The protein below binds the small molecule below.
Small molecule (SMILES): O=C1CC[C@@H](CCC(=O)N2CCC(COc3ccc(F)cc3Cl)CC2)N1

Sequence of chain 1.A:
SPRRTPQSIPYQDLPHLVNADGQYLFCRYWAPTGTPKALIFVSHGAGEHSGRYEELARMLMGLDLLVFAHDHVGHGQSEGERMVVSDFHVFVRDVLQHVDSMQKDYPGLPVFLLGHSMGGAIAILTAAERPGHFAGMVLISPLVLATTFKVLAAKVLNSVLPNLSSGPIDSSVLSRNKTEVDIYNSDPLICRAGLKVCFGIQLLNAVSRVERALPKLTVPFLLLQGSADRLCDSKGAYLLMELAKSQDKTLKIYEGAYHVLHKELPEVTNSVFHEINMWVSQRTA

Binding-site contacts:
Ligand atom CL26 contacts residue LEU165 of chain 1.A at 3.9 Å.
Ligand atom C19 contacts residue ALA68 of chain 1.A at 3.8 Å (hydrophobic).
Ligand atom N21 contacts residue SER139 of chain 1.A at 3.1 Å (h-bond).
Ligand atom C6 contacts residue LEU230 of chain 1.A at 3.8 Å (hydrophobic).
Ligand atom O23 contacts residue GLY67 of chain 1.A at 3.6 Å.
Ligand atom C17 contacts residue ILE196 of chain 1.A at 3.9 Å (hydrophobic).
Ligand atom C19 contacts residue SER139 of chain 1.A at 3.7 Å.
Ligand atom N21 contacts residue ALA68 of chain 1.A at 3.9 Å.
Ligand atom C2 contacts residue LEU222 of chain 1.A at 2.9 Å (hydrophobic).
Ligand atom C9 contacts residue GLU70 of chain 1.A at 3.7 Å.
Ligand atom O22 contacts residue ARG74 of chain 1.A at 3.2 Å (salt-bridge).
Ligand atom C10 contacts residue ALA68 of chain 1.A at 3.4 Å (hydrophobic).
Ligand atom C17 contacts residue ALA68 of chain 1.A at 3.5 Å (hydrophobic).
Ligand atom O24 contacts residue LEU230 of chain 1.A at 3.9 Å.
Ligand atom O23 contacts residue ALA68 of chain 1.A at 2.8 Å (h-bond).
Ligand atom C14 contacts residue SER139 of chain 1.A at 3.3 Å.
Ligand atom C1 contacts residue LEU230 of chain 1.A at 3.9 Å (hydrophobic).
Ligand atom C8 contacts residue SER139 of chain 1.A at 3.0 Å.
Ligand atom C19 contacts residue HIS286 of chain 1.A at 3.9 Å.
Ligand atom C7 contacts residue GLU70 of chain 1.A at 3.5 Å.
Ligand atom C13 contacts residue SER139 of chain 1.A at 3.7 Å.
Ligand atom C7 contacts residue HIS138 of chain 1.A at 3.9 Å.
Ligand atom CL26 contacts residue LEU230 of chain 1.A at 3.9 Å.
Ligand atom N20 contacts residue VAL287 of chain 1.A at 3.6 Å.
Ligand atom C4 contacts residue LEU230 of chain 1.A at 3.7 Å (hydrophobic).
Ligand atom C5 contacts residue GLY227 of chain 1.A at 3.8 Å.
Ligand atom O22 contacts residue GLU70 of chain 1.A at 3.1 Å (salt-bridge).
Ligand atom CL26 contacts residue VAL234 of chain 1.A at 3.9 Å.
Ligand atom C7 contacts residue VAL287 of chain 1.A at 3.7 Å (hydrophobic).
Ligand atom C17 contacts residue SER139 of chain 1.A at 3.7 Å.
Ligand atom C9 contacts residue TYR211 of chain 1.A at 3.6 Å (hydrophobic).
Ligand atom O23 contacts residue MET140 of chain 1.A at 3.3 Å (h-bond).
Ligand atom F25 contacts residue GLY227 of chain 1.A at 3.5 Å.
Ligand atom O23 contacts residue SER139 of chain 1.A at 3.1 Å (h-bond).
Ligand atom O22 contacts residue VAL287 of chain 1.A at 3.6 Å.
Ligand atom C1 contacts residue LEU222 of chain 1.A at 3.3 Å (hydrophobic).
Ligand atom C8 contacts residue ALA68 of chain 1.A at 3.4 Å (hydrophobic).
Ligand atom C3 contacts residue GLY227 of chain 1.A at 3.8 Å.
Ligand atom N20 contacts residue HIS138 of chain 1.A at 3.0 Å (h-bond).
Ligand atom C7 contacts residue ARG74 of chain 1.A at 3.9 Å.